Binding-site contacts:
Ligand atom C7 contacts residue ASN416 of chain 2.A at 3.3 Å.
Ligand atom C8 contacts residue ASN232 of chain 2.A at 3.5 Å.
Ligand atom C1 contacts residue ASN416 of chain 2.A at 1.4 Å.
Ligand atom C4 contacts residue ASN416 of chain 2.A at 4.2 Å.
Ligand atom O6 contacts residue PRO261 of chain 2.A at 3.6 Å.
Ligand atom C2 contacts residue ASN416 of chain 2.A at 2.4 Å.
Ligand atom O5 contacts residue ASN416 of chain 2.A at 2.5 Å (h-bond).
Ligand atom O7 contacts residue ASN416 of chain 2.A at 4.2 Å.
Ligand atom C3 contacts residue ASN416 of chain 2.A at 3.8 Å.
Ligand atom C6 contacts residue PRO261 of chain 2.A at 4.4 Å (hydrophobic).
Ligand atom N2 contacts residue ASN416 of chain 2.A at 2.8 Å (h-bond).
Ligand atom O5 contacts residue PRO261 of chain 2.A at 4.0 Å.
Ligand atom N2 contacts residue ASN232 of chain 2.A at 4.4 Å.
Ligand atom C5 contacts residue ASN416 of chain 2.A at 3.7 Å.
Ligand atom C7 contacts residue ASN232 of chain 2.A at 3.2 Å.
Ligand atom O7 contacts residue NAG1 of chain 2.R at 3.5 Å (h-bond).
Ligand atom C8 contacts residue ASN416 of chain 2.A at 3.4 Å.
Ligand atom O7 contacts residue ASN232 of chain 2.A at 2.3 Å (h-bond).

Sequence of chain 2.A:
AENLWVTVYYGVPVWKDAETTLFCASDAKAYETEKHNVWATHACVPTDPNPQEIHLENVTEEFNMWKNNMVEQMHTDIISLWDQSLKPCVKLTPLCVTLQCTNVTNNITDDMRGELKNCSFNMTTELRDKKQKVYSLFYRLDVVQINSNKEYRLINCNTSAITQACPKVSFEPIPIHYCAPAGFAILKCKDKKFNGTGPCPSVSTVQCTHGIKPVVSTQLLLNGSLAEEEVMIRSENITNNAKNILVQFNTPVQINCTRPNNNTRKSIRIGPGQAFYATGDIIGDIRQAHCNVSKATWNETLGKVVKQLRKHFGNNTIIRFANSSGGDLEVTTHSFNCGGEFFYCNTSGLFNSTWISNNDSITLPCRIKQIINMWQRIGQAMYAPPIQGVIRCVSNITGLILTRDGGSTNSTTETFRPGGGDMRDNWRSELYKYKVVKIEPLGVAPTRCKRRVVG

This protein binds this small molecule.
Small molecule (SMILES): CC(=O)N[C@H]1[C@H](O[C@H]2[C@H](O)[C@@H](NC(C)=O)CO[C@@H]2CO)O[C@H](CO)[C@@H](O[C@@H]2O[C@H](CO)[C@@H](O)[C@H](O)[C@@H]2O)[C@@H]1O